Sequence of chain 1.A:
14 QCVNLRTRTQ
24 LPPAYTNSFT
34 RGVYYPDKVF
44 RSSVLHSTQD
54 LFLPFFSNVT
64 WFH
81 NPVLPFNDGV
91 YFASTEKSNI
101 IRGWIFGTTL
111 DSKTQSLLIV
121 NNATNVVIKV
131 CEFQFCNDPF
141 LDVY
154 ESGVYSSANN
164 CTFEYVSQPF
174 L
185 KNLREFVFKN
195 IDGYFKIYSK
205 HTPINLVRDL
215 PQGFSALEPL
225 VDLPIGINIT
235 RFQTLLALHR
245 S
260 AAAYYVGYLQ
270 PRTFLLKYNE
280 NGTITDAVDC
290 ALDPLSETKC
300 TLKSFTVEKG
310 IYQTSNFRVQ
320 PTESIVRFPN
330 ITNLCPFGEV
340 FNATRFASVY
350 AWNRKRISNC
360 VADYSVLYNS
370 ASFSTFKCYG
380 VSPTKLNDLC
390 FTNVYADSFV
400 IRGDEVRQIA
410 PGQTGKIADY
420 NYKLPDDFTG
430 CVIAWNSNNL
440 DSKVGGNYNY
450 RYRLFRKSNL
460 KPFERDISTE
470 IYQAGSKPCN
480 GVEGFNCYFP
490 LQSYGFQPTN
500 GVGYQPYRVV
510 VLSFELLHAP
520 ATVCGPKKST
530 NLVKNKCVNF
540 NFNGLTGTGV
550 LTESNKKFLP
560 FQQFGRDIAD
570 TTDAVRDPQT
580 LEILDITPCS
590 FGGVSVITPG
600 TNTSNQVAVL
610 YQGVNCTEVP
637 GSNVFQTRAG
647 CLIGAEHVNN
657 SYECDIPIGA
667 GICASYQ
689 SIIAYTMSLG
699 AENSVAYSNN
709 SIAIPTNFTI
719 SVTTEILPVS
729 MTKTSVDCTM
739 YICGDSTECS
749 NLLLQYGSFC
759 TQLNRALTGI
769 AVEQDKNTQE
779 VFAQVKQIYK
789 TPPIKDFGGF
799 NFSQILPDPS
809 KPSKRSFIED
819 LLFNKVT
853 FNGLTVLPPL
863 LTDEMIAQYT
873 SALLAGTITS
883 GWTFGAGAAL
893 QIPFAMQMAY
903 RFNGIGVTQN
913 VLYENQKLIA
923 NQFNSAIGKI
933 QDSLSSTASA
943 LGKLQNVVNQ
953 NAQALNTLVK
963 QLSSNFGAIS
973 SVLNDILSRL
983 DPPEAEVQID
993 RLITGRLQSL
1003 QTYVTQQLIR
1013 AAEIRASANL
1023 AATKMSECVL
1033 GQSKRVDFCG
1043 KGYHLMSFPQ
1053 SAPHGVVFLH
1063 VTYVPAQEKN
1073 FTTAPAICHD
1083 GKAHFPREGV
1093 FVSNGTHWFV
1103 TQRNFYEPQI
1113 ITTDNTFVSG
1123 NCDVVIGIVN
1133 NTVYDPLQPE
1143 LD

The protein below binds the small molecule below.
Small molecule (SMILES): CC(=O)N[C@@H]1[C@@H](O)[C@H](O)[C@@H](CO)O[C@H]1O

Binding-site contacts:
Ligand atom C8 contacts residue ASN30 of chain 1.A at 3.5 Å.
Ligand atom C3 contacts residue ASN61 of chain 1.A at 3.8 Å.
Ligand atom C5 contacts residue TYR28 of chain 1.A at 3.7 Å (hydrophobic).
Ligand atom O7 contacts residue ASN61 of chain 1.A at 3.2 Å (h-bond).
Ligand atom C8 contacts residue THR29 of chain 1.A at 3.7 Å.
Ligand atom O5 contacts residue TYR28 of chain 1.A at 3.6 Å.
Ligand atom N2 contacts residue ASN61 of chain 1.A at 2.8 Å (h-bond).
Ligand atom C1 contacts residue ASN61 of chain 1.A at 1.4 Å.
Ligand atom C2 contacts residue ASN61 of chain 1.A at 2.5 Å.
Ligand atom C7 contacts residue ASN61 of chain 1.A at 3.2 Å.
Ligand atom C1 contacts residue TYR28 of chain 1.A at 3.5 Å (hydrophobic).
Ligand atom O5 contacts residue ASN61 of chain 1.A at 2.4 Å (h-bond).
Ligand atom C8 contacts residue ASN61 of chain 1.A at 3.6 Å.
Ligand atom O6 contacts residue TYR28 of chain 1.A at 3.8 Å.
Ligand atom C5 contacts residue ASN61 of chain 1.A at 3.6 Å.
Ligand atom C8 contacts residue SER60 of chain 1.A at 3.8 Å.
Ligand atom C6 contacts residue TYR28 of chain 1.A at 4.3 Å (hydrophobic).
Ligand atom C4 contacts residue ASN61 of chain 1.A at 4.2 Å.